A small-molecule ligand and the protein it binds are described below.
Small molecule (SMILES): CCCCCCCC(=O)OC[C@H](COP(=O)(O)O[C@@H]1[C@H](O)[C@H](O)[C@@H](OP(=O)(O)O)[C@H](OP(=O)(O)O)[C@H]1O)OC(=O)CCCCCCC

Sequence of chain 1.A:
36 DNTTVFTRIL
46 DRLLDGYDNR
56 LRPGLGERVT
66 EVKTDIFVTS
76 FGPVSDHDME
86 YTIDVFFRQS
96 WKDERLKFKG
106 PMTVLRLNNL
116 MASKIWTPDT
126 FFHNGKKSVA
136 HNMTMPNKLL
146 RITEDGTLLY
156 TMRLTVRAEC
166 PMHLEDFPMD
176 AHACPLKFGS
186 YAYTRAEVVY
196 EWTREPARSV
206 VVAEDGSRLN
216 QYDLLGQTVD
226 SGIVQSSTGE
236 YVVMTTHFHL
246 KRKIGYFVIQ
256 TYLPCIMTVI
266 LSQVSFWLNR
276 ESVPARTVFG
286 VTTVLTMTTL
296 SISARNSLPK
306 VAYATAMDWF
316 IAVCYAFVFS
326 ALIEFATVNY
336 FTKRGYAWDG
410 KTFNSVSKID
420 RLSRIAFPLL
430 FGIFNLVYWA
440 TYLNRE

Binding-site contacts:
Ligand atom O11 contacts residue ARG275 of chain 1.A at 3.9 Å.
Ligand atom P5 contacts residue LYS338 of chain 1.A at 4.1 Å.
Ligand atom O2C contacts residue ILE418 of chain 1.A at 3.3 Å.
Ligand atom O3C contacts residue ILE418 of chain 1.A at 3.2 Å.
Ligand atom C3C contacts residue ILE418 of chain 1.A at 4.0 Å (hydrophobic).
Ligand atom C4A contacts residue LEU421 of chain 1.A at 3.6 Å (hydrophobic).
Ligand atom O6 contacts residue ARG275 of chain 1.A at 3.1 Å (salt-bridge).
Ligand atom C2C contacts residue ILE418 of chain 1.A at 4.0 Å (hydrophobic).
Ligand atom C6 contacts residue ARG275 of chain 1.A at 4.0 Å.
Ligand atom C3C contacts residue PHE336 of chain 1.A at 3.9 Å (hydrophobic).
Ligand atom O5 contacts residue LYS338 of chain 1.A at 3.7 Å.
Ligand atom O11 contacts residue PHE336 of chain 1.A at 3.0 Å.
Ligand atom C5 contacts residue SER414 of chain 1.A at 3.9 Å.
Ligand atom C1A contacts residue LYS417 of chain 1.A at 3.1 Å.
Ligand atom C1A contacts residue ILE418 of chain 1.A at 4.0 Å (hydrophobic).
Ligand atom C3B contacts residue THR332 of chain 1.A at 3.9 Å.
Ligand atom P5 contacts residue ARG339 of chain 1.A at 3.8 Å.
Ligand atom O52 contacts residue ASN413 of chain 1.A at 3.2 Å (h-bond).
Ligand atom O52 contacts residue ARG339 of chain 1.A at 2.5 Å (salt-bridge).
Ligand atom P4 contacts residue LYS338 of chain 1.A at 3.8 Å.
Ligand atom O2 contacts residue PHE336 of chain 1.A at 4.0 Å.
Ligand atom O51 contacts residue ASN413 of chain 1.A at 3.8 Å.
Ligand atom O1 contacts residue LYS417 of chain 1.A at 4.0 Å.
Ligand atom O12 contacts residue ILE418 of chain 1.A at 3.2 Å.
Ligand atom O43 contacts residue LYS338 of chain 1.A at 2.7 Å (salt-bridge).
Ligand atom C1B contacts residue ILE418 of chain 1.A at 4.0 Å (hydrophobic).
Ligand atom C1C contacts residue PHE336 of chain 1.A at 3.9 Å (hydrophobic).
Ligand atom O12 contacts residue SER416 of chain 1.A at 3.4 Å (h-bond).
Ligand atom C2A contacts residue LYS417 of chain 1.A at 3.3 Å.
Ligand atom C8A contacts residue LEU421 of chain 1.A at 3.8 Å (hydrophobic).
Ligand atom C4B contacts residue THR332 of chain 1.A at 3.7 Å.
Ligand atom O1A contacts residue LYS417 of chain 1.A at 2.4 Å (salt-bridge).
Ligand atom O6 contacts residue SER414 of chain 1.A at 3.4 Å (h-bond).
Ligand atom O51 contacts residue SER414 of chain 1.A at 2.7 Å (h-bond).
Ligand atom O12 contacts residue LYS417 of chain 1.A at 4.0 Å.
Ligand atom C1C contacts residue ILE418 of chain 1.A at 4.1 Å (hydrophobic).
Ligand atom O52 contacts residue LYS338 of chain 1.A at 3.7 Å.
Ligand atom O53 contacts residue LYS338 of chain 1.A at 3.9 Å.
Ligand atom O41 contacts residue LYS338 of chain 1.A at 4.0 Å.
Ligand atom P5 contacts residue SER414 of chain 1.A at 3.9 Å.